Binding-site contacts:
Ligand atom C9 contacts residue ASP304 of chain 2.A at 3.7 Å.
Ligand atom O1 contacts residue MET238 of chain 2.A at 3.8 Å.
Ligand atom C15 contacts residue LEU226 of chain 2.A at 3.8 Å (hydrophobic).
Ligand atom C19 contacts residue LEU255 of chain 2.A at 3.8 Å (hydrophobic).
Ligand atom C12 contacts residue HIS186 of chain 2.A at 3.7 Å.
Ligand atom C4 contacts residue MET238 of chain 2.A at 3.5 Å (hydrophobic).
Ligand atom C16 contacts residue LEU226 of chain 2.A at 3.6 Å (hydrophobic).
Ligand atom C12 contacts residue ASP304 of chain 2.A at 3.5 Å.
Ligand atom C18 contacts residue LEU255 of chain 2.A at 4.0 Å (hydrophobic).
Ligand atom C14 contacts residue PHE182 of chain 2.A at 4.0 Å (hydrophobic).
Ligand atom C11 contacts residue LEU255 of chain 2.A at 4.0 Å (hydrophobic).
Ligand atom C12 contacts residue PHE301 of chain 2.A at 3.9 Å (hydrophobic).
Ligand atom C7 contacts residue GLN204 of chain 2.A at 3.6 Å.
Ligand atom C18 contacts residue LEU242 of chain 2.A at 4.0 Å (hydrophobic).
Ligand atom C3 contacts residue ASN257 of chain 2.A at 4.1 Å.
Ligand atom C6 contacts residue ASN240 of chain 2.A at 3.6 Å.
Ligand atom O1 contacts residue VAL176 of chain 2.A at 3.6 Å.
Ligand atom C7 contacts residue SER228 of chain 2.A at 4.0 Å.
Ligand atom C19 contacts residue ASN240 of chain 2.A at 3.7 Å.
Ligand atom C6 contacts residue GLN204 of chain 2.A at 3.5 Å.
Ligand atom C11 contacts residue PHE301 of chain 2.A at 4.0 Å (hydrophobic).
Ligand atom O2 contacts residue GLY300 of chain 2.A at 3.5 Å.
Ligand atom C17 contacts residue HIS186 of chain 2.A at 4.0 Å.
Ligand atom C15 contacts residue PHE182 of chain 2.A at 3.9 Å (hydrophobic).
Ligand atom C7 contacts residue ASN240 of chain 2.A at 3.8 Å.
Ligand atom O1 contacts residue ASN175 of chain 2.A at 3.3 Å.
Ligand atom C1 contacts residue ASP304 of chain 2.A at 3.4 Å.
Ligand atom C19 contacts residue MET238 of chain 2.A at 3.8 Å (hydrophobic).
Ligand atom C9 contacts residue FE1 of chain 2.B at 3.9 Å.
Ligand atom C6 contacts residue ALA230 of chain 2.A at 3.5 Å (hydrophobic).
Ligand atom C2 contacts residue TRP308 of chain 2.A at 4.0 Å (hydrophobic).
Ligand atom O2 contacts residue HIS186 of chain 2.A at 3.3 Å (h-bond).
Ligand atom C8 contacts residue ASN240 of chain 2.A at 3.4 Å.
Ligand atom C1 contacts residue FE1 of chain 2.B at 3.7 Å.
Ligand atom C3 contacts residue ASN175 of chain 2.A at 3.9 Å.
Ligand atom C12 contacts residue GLY300 of chain 2.A at 3.7 Å.
Ligand atom C3 contacts residue MET238 of chain 2.A at 3.7 Å (hydrophobic).
Ligand atom C5 contacts residue MET238 of chain 2.A at 3.9 Å (hydrophobic).
Ligand atom C2 contacts residue ASN257 of chain 2.A at 3.4 Å.
Ligand atom C11 contacts residue ASP304 of chain 2.A at 3.4 Å.

This small molecule binds to this protein.
Small molecule (SMILES): C[C@]12CCC(=O)C=C1CC[C@@H]1[C@@H]2CC[C@]2(C)C(=O)CC[C@@H]12

Sequence of chain 2.A:
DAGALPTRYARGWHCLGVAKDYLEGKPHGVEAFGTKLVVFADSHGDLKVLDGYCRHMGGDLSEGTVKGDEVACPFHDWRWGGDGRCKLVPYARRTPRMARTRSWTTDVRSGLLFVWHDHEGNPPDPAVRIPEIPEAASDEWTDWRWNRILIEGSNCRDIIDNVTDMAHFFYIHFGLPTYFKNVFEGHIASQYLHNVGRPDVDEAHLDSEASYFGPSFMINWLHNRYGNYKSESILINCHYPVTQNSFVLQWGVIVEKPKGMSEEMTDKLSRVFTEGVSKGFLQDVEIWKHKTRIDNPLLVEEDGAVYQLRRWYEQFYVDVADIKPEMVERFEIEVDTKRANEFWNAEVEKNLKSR